Binding-site contacts:
Ligand atom C1 contacts residue VAL248 of chain 1.B at 4.4 Å (hydrophobic).
Ligand atom C5 contacts residue OXY1 of chain 1.J at 3.0 Å.
Ligand atom C3 contacts residue HEM1 of chain 1.I at 4.2 Å.
Ligand atom C8 contacts residue HEM1 of chain 1.I at 4.3 Å.
Ligand atom C3 contacts residue THR102 of chain 1.B at 3.9 Å.
Ligand atom C7 contacts residue OXY1 of chain 1.J at 4.2 Å.
Ligand atom C10 contacts residue VAL397 of chain 1.B at 4.2 Å (hydrophobic).
Ligand atom C5 contacts residue HEM1 of chain 1.I at 3.8 Å.
Ligand atom C6 contacts residue GLY249 of chain 1.B at 3.8 Å.
Ligand atom C4 contacts residue OXY1 of chain 1.J at 3.9 Å.
Ligand atom C8 contacts residue VAL296 of chain 1.B at 3.6 Å (hydrophobic).
Ligand atom C2 contacts residue LEU245 of chain 1.B at 4.0 Å (hydrophobic).
Ligand atom C6 contacts residue LEU245 of chain 1.B at 4.2 Å (hydrophobic).
Ligand atom C10 contacts residue VAL248 of chain 1.B at 3.8 Å (hydrophobic).
Ligand atom C3 contacts residue LEU245 of chain 1.B at 3.9 Å (hydrophobic).
Ligand atom C4 contacts residue HEM1 of chain 1.I at 3.8 Å.
Ligand atom C8 contacts residue ILE396 of chain 1.B at 4.0 Å (hydrophobic).
Ligand atom C10 contacts residue PHE88 of chain 1.B at 4.0 Å (hydrophobic).
Ligand atom C9 contacts residue VAL296 of chain 1.B at 3.9 Å (hydrophobic).
Ligand atom C3 contacts residue TYR97 of chain 1.B at 3.4 Å (hydrophobic).
Ligand atom C5 contacts residue LEU245 of chain 1.B at 4.1 Å (hydrophobic).
Ligand atom O contacts residue PHE88 of chain 1.B at 3.3 Å.
Ligand atom C9 contacts residue HEM1 of chain 1.I at 4.0 Å.
Ligand atom O contacts residue PHE99 of chain 1.B at 4.5 Å.
Ligand atom C6 contacts residue OXY1 of chain 1.J at 3.7 Å.
Ligand atom C10 contacts residue ILE396 of chain 1.B at 4.2 Å (hydrophobic).
Ligand atom C8 contacts residue ASP298 of chain 1.B at 4.0 Å.
Ligand atom C2 contacts residue TYR97 of chain 1.B at 3.4 Å (hydrophobic).
Ligand atom C6 contacts residue VAL248 of chain 1.B at 3.9 Å (hydrophobic).
Ligand atom C10 contacts residue THR186 of chain 1.B at 4.1 Å.
Ligand atom C2 contacts residue PHE88 of chain 1.B at 4.0 Å (hydrophobic).
Ligand atom C9 contacts residue OXY1 of chain 1.J at 3.3 Å.
Ligand atom C5 contacts residue GLY249 of chain 1.B at 4.1 Å.
Ligand atom O contacts residue TYR97 of chain 1.B at 2.7 Å (h-bond).
Ligand atom O contacts residue LEU245 of chain 1.B at 3.9 Å.
Ligand atom C9 contacts residue VAL397 of chain 1.B at 4.2 Å (hydrophobic).

Sequence of chain 1.B:
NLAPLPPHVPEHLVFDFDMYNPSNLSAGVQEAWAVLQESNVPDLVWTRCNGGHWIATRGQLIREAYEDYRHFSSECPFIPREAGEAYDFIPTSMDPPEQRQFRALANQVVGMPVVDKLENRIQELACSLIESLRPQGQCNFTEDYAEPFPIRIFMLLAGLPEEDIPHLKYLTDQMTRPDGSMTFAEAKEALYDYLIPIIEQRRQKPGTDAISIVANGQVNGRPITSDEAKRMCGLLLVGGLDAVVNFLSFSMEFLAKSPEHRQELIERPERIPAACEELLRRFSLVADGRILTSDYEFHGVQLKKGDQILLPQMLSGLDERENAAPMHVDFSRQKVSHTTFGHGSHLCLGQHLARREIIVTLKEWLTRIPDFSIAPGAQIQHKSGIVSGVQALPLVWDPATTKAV

This protein binds this small molecule.
Small molecule (SMILES): CC1(C)[C@@H]2CC[C@@]1(C)C(=O)C2